A small-molecule ligand and the protein it binds are described below.
Small molecule (SMILES): CC(C)(CO)NC(=O)c1cccc(Cl)c1

Binding-site contacts:
Ligand atom C14 contacts residue GLU267 of chain 2.A at 3.6 Å.
Ligand atom C10 contacts residue GLN204 of chain 2.A at 4.3 Å.
Ligand atom C07 contacts residue PHE266 of chain 2.A at 3.8 Å (hydrophobic).
Ligand atom C03 contacts residue GLU267 of chain 2.A at 4.1 Å.
Ligand atom C02 contacts residue GLU267 of chain 2.A at 3.9 Å.
Ligand atom C13 contacts residue GLU267 of chain 2.A at 3.8 Å.
Ligand atom O05 contacts residue PRO265 of chain 2.A at 3.2 Å.
Ligand atom CL15 contacts residue GLU267 of chain 2.A at 2.9 Å.
Ligand atom N06 contacts residue PHE266 of chain 2.A at 3.7 Å.
Ligand atom C04 contacts residue PRO265 of chain 2.A at 3.9 Å (hydrophobic).
Ligand atom C13 contacts residue LEU268 of chain 2.A at 3.8 Å (hydrophobic).
Ligand atom C09 contacts residue PHE266 of chain 2.A at 3.4 Å (hydrophobic).
Ligand atom C11 contacts residue PHE266 of chain 2.A at 3.6 Å (hydrophobic).
Ligand atom C04 contacts residue GLU205 of chain 1.A at 4.0 Å.
Ligand atom C10 contacts residue PHE261 of chain 2.A at 3.5 Å (hydrophobic).
Ligand atom O05 contacts residue GLU267 of chain 2.A at 4.3 Å.
Ligand atom C13 contacts residue PHE266 of chain 2.A at 4.1 Å (hydrophobic).
Ligand atom C11 contacts residue GLN204 of chain 2.A at 3.5 Å.
Ligand atom C09 contacts residue GLU267 of chain 2.A at 4.4 Å.
Ligand atom C10 contacts residue PHE266 of chain 2.A at 3.3 Å (hydrophobic).
Ligand atom C11 contacts residue LEU203 of chain 2.A at 4.3 Å (hydrophobic).
Ligand atom C14 contacts residue LEU268 of chain 2.A at 4.3 Å (hydrophobic).
Ligand atom O05 contacts residue ALA286 of chain 2.A at 3.5 Å.
Ligand atom CL15 contacts residue LEU268 of chain 2.A at 3.1 Å.
Ligand atom C12 contacts residue GLN204 of chain 2.A at 4.2 Å.
Ligand atom N06 contacts residue GLU267 of chain 2.A at 3.4 Å (salt-bridge).
Ligand atom C01 contacts residue GLU267 of chain 2.A at 3.4 Å.
Ligand atom C12 contacts residue PHE266 of chain 2.A at 4.0 Å (hydrophobic).
Ligand atom C07 contacts residue GLU267 of chain 2.A at 4.3 Å.
Ligand atom C12 contacts residue LEU268 of chain 2.A at 4.1 Å (hydrophobic).
Ligand atom C11 contacts residue PHE261 of chain 2.A at 4.0 Å (hydrophobic).
Ligand atom C03 contacts residue GLU205 of chain 1.A at 4.4 Å.
Ligand atom O05 contacts residue PHE266 of chain 2.A at 3.3 Å (h-bond).
Ligand atom C01 contacts residue VAL168 of chain 1.A at 3.5 Å (hydrophobic).
Ligand atom C14 contacts residue PHE266 of chain 2.A at 3.8 Å (hydrophobic).
Ligand atom C04 contacts residue ALA286 of chain 2.A at 4.3 Å (hydrophobic).

Sequence of chain 2.A:
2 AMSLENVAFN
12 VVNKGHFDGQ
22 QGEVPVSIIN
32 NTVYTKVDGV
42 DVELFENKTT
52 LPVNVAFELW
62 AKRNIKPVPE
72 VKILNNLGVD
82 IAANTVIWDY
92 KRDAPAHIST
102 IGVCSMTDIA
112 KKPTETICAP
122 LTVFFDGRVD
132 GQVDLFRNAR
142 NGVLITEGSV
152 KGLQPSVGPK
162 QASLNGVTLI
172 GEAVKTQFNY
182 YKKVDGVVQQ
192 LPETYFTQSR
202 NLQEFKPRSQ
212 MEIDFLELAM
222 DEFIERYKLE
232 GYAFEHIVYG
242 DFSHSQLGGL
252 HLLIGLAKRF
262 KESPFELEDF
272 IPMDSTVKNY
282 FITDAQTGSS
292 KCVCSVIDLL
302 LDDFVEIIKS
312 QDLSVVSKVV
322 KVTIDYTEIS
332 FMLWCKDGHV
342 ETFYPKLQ

Sequence of chain 1.A:
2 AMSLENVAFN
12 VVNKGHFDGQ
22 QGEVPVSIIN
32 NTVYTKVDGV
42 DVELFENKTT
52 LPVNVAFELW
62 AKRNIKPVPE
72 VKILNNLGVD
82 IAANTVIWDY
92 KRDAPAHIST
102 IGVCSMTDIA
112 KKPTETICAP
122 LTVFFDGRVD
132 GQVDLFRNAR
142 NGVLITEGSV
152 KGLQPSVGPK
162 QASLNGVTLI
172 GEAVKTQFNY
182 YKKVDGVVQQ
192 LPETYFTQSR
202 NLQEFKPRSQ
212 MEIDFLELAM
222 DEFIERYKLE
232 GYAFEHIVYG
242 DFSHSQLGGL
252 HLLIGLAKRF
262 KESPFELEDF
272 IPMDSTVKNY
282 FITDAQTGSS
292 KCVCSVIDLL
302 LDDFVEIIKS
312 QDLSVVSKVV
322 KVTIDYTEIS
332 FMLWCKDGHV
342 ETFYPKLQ